Binding-site contacts:
Ligand atom C23 contacts residue THR108 of chain 2.A at 3.3 Å.
Ligand atom C5 contacts residue PHE63 of chain 2.A at 3.6 Å (hydrophobic).
Ligand atom C2 contacts residue ALA135 of chain 2.A at 3.5 Å (hydrophobic).
Ligand atom F1 contacts residue LEU137 of chain 2.A at 3.6 Å.
Ligand atom N2 contacts residue PHE63 of chain 2.A at 3.6 Å.
Ligand atom F1 contacts residue PHE63 of chain 2.A at 3.6 Å.
Ligand atom C13 contacts residue THR108 of chain 2.A at 3.6 Å.
Ligand atom F1 contacts residue PHE132 of chain 2.A at 3.4 Å.
Ligand atom C8 contacts residue ALA67 of chain 2.A at 3.7 Å (hydrophobic).
Ligand atom C14 contacts residue GLU107 of chain 2.A at 3.7 Å.
Ligand atom CL1 contacts residue HIS227 of chain 2.A at 3.3 Å.
Ligand atom C6 contacts residue ALA67 of chain 2.A at 3.5 Å (hydrophobic).
Ligand atom C17 contacts residue LEU66 of chain 2.A at 3.7 Å (hydrophobic).
Ligand atom O2 contacts residue LEU245 of chain 2.A at 3.5 Å.
Ligand atom C13 contacts residue MET104 of chain 2.A at 3.7 Å (hydrophobic).
Ligand atom O1 contacts residue TRP249 of chain 2.A at 3.5 Å.
Ligand atom C18 contacts residue PHE121 of chain 2.A at 3.2 Å (hydrophobic).
Ligand atom C2 contacts residue PHE60 of chain 2.A at 3.7 Å (hydrophobic).
Ligand atom O2 contacts residue THR64 of chain 2.A at 3.7 Å.
Ligand atom N1 contacts residue LEU137 of chain 2.A at 3.6 Å.
Ligand atom O3 contacts residue LEU122 of chain 2.A at 3.0 Å (h-bond).
Ligand atom C18 contacts residue LEU122 of chain 2.A at 3.7 Å (hydrophobic).
Ligand atom O2 contacts residue ALA67 of chain 2.A at 3.4 Å.
Ligand atom N2 contacts residue THR64 of chain 2.A at 3.6 Å.
Ligand atom O3 contacts residue ARG111 of chain 2.A at 3.0 Å (salt-bridge).
Ligand atom C16 contacts residue PHE121 of chain 2.A at 3.5 Å (hydrophobic).
Ligand atom C12 contacts residue PHE121 of chain 2.A at 3.6 Å (hydrophobic).
Ligand atom C1 contacts residue LEU234 of chain 2.A at 3.5 Å (hydrophobic).
Ligand atom C17 contacts residue PHE121 of chain 2.A at 3.5 Å (hydrophobic).
Ligand atom O3 contacts residue PHE121 of chain 2.A at 3.6 Å.
Ligand atom CL1 contacts residue ILE101 of chain 2.A at 3.1 Å.
Ligand atom C14 contacts residue SER70 of chain 2.A at 3.5 Å.
Ligand atom C1 contacts residue GLY136 of chain 2.A at 3.3 Å.
Ligand atom C7 contacts residue ALA67 of chain 2.A at 3.3 Å (hydrophobic).
Ligand atom C1 contacts residue PHE60 of chain 2.A at 3.2 Å (hydrophobic).
Ligand atom N1 contacts residue PHE60 of chain 2.A at 3.5 Å.
Ligand atom C4 contacts residue LEU137 of chain 2.A at 3.5 Å (hydrophobic).
Ligand atom C11 contacts residue PHE63 of chain 2.A at 3.5 Å (hydrophobic).
Ligand atom C13 contacts residue SER70 of chain 2.A at 3.5 Å.
Ligand atom C18 contacts residue LEU66 of chain 2.A at 3.4 Å (hydrophobic).

Sequence of chain 2.A:
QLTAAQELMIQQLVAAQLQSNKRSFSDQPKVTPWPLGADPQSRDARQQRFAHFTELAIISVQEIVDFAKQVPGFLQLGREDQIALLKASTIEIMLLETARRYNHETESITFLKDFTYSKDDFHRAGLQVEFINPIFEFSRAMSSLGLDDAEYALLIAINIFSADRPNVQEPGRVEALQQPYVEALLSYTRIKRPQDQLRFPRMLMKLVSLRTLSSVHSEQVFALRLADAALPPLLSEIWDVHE

The protein below binds the small molecule below.
Small molecule (SMILES): Cn1cnc(S(=O)(=O)N(Cc2ccc(-c3cccc(S(C)(=O)=O)c3)cc2)Cc2c(F)cccc2Cl)c1